This protein binds this small molecule.
Small molecule (SMILES): [H]/N=C(/N)NCCC[C@H](NC(=O)C[C@H](N)C(=O)O)C(=O)O

Sequence of chain 1.C:
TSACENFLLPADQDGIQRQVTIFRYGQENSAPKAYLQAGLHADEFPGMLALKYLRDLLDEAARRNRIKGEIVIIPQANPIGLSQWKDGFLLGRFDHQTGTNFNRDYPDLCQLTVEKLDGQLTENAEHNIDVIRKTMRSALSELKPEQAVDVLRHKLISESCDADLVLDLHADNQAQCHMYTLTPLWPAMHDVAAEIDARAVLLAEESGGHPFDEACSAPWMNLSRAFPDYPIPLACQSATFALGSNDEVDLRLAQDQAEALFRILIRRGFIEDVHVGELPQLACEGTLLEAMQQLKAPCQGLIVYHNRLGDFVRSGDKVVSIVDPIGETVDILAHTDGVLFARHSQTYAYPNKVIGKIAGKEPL

Binding-site contacts:
Ligand atom CG contacts residue ALA171 of chain 1.C at 3.6 Å (hydrophobic).
Ligand atom CG contacts residue GLU44 of chain 1.C at 3.7 Å.
Ligand atom N contacts residue GLU44 of chain 1.C at 3.5 Å (salt-bridge).
Ligand atom N contacts residue ARG93 of chain 1.C at 3.5 Å (salt-bridge).
Ligand atom O2 contacts residue ARG104 of chain 1.C at 3.5 Å (salt-bridge).
Ligand atom OXT contacts residue LYS357 of chain 1.C at 3.4 Å (salt-bridge).
Ligand atom NH1 contacts residue TYR180 of chain 1.C at 3.6 Å.
Ligand atom NH1 contacts residue LEU289 of chain 1.C at 3.7 Å.
Ligand atom N contacts residue ASN173 of chain 1.C at 3.5 Å (h-bond).
Ligand atom CB contacts residue ALA171 of chain 1.C at 3.0 Å (hydrophobic).
Ligand atom O2 contacts residue ARG93 of chain 1.C at 3.6 Å (salt-bridge).
Ligand atom N2 contacts residue ZN1 of chain 1.L at 3.7 Å.
Ligand atom OD1 contacts residue HIS41 of chain 1.C at 3.1 Å (h-bond).
Ligand atom CB2 contacts residue TYR180 of chain 1.C at 3.5 Å (hydrophobic).
Ligand atom CG2 contacts residue THR240 of chain 1.C at 3.5 Å.
Ligand atom CO2 contacts residue ZN1 of chain 1.L at 3.7 Å.
Ligand atom CA2 contacts residue ZN1 of chain 1.L at 3.7 Å.
Ligand atom OD1 contacts residue GLU44 of chain 1.C at 3.0 Å (salt-bridge).
Ligand atom OX2 contacts residue HIS41 of chain 1.C at 3.1 Å.
Ligand atom CO2 contacts residue HIS41 of chain 1.C at 3.6 Å.
Ligand atom CO2 contacts residue ASN103 of chain 1.C at 3.6 Å.
Ligand atom OD1 contacts residue ARG93 of chain 1.C at 3.6 Å (salt-bridge).
Ligand atom CA contacts residue ASP172 of chain 1.C at 3.5 Å.
Ligand atom OX2 contacts residue ZN1 of chain 1.L at 3.4 Å.
Ligand atom OD1 contacts residue ALA171 of chain 1.C at 3.5 Å (h-bond).
Ligand atom O contacts residue ASP172 of chain 1.C at 3.1 Å (salt-bridge).
Ligand atom CG contacts residue ZN1 of chain 1.L at 2.9 Å.
Ligand atom N contacts residue ALA171 of chain 1.C at 3.5 Å (h-bond).
Ligand atom C contacts residue ASP172 of chain 1.C at 3.1 Å.
Ligand atom OXT contacts residue ASP172 of chain 1.C at 3.6 Å.
Ligand atom NH1 contacts residue SER207 of chain 1.C at 3.1 Å (h-bond).
Ligand atom OD1 contacts residue ZN1 of chain 1.L at 1.8 Å.
Ligand atom NE2 contacts residue TYR180 of chain 1.C at 3.6 Å.
Ligand atom CA contacts residue ARG93 of chain 1.C at 3.2 Å.
Ligand atom OX2 contacts residue HIS170 of chain 1.C at 3.4 Å.
Ligand atom CB contacts residue GLU44 of chain 1.C at 3.8 Å.
Ligand atom N contacts residue ASP172 of chain 1.C at 3.1 Å (salt-bridge).
Ligand atom OX2 contacts residue ASN103 of chain 1.C at 2.6 Å (h-bond).
Ligand atom OD1 contacts residue HIS170 of chain 1.C at 3.4 Å (h-bond).
Ligand atom NH2 contacts residue ASP213 of chain 1.C at 2.7 Å (salt-bridge).